The protein below binds the small molecule below.
Small molecule (SMILES): O=P(O)(O)OC[C@@H](O)[C@@H](O)c1cnc[nH]1

Sequence of chain 2.A:
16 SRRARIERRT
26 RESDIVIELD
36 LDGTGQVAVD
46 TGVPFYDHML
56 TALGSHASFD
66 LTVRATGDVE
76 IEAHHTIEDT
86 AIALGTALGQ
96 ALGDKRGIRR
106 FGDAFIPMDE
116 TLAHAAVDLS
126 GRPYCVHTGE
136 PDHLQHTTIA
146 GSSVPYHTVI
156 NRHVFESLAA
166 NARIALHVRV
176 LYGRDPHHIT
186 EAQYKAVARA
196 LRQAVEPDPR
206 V

Sequence of chain 5.A:
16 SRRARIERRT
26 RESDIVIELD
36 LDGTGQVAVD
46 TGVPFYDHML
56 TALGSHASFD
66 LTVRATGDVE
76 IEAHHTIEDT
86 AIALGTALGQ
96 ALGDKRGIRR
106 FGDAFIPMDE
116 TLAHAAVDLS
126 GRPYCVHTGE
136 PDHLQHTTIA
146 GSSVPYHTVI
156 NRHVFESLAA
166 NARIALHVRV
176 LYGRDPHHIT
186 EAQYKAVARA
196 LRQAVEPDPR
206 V

Sequence of chain 21.A:
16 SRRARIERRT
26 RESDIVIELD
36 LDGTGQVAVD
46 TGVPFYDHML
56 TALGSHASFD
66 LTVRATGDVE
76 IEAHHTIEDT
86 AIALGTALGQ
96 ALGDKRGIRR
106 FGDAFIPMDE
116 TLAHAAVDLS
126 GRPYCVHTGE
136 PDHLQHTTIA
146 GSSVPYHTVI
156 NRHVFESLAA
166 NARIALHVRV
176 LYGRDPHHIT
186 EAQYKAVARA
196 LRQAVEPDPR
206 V

Binding-site contacts:
Ligand atom C2 contacts residue GLU27 of chain 21.A at 3.5 Å.
Ligand atom N1 contacts residue MET113 of chain 5.A at 3.5 Å.
Ligand atom P contacts residue LYS190 of chain 5.A at 3.5 Å.
Ligand atom OP5 contacts residue ARG105 of chain 2.A at 3.1 Å (salt-bridge).
Ligand atom N1 contacts residue GLU83 of chain 21.A at 3.1 Å (salt-bridge).
Ligand atom C1 contacts residue GLU27 of chain 21.A at 3.1 Å.
Ligand atom O3 contacts residue HIS80 of chain 21.A at 3.3 Å (h-bond).
Ligand atom C6 contacts residue HIS182 of chain 5.A at 3.6 Å.
Ligand atom N1 contacts residue MN1 of chain 21.C at 2.2 Å.
Ligand atom N2 contacts residue MN1 of chain 5.D at 2.1 Å.
Ligand atom C3 contacts residue MN1 of chain 5.D at 3.0 Å.
Ligand atom C5 contacts residue MET113 of chain 5.A at 3.5 Å (hydrophobic).
Ligand atom O3 contacts residue MN1 of chain 5.D at 2.5 Å.
Ligand atom C4 contacts residue MET113 of chain 5.A at 3.6 Å (hydrophobic).
Ligand atom P contacts residue ARG105 of chain 2.A at 3.6 Å.
Ligand atom C4 contacts residue MN1 of chain 5.D at 2.8 Å.
Ligand atom OP6 contacts residue ARG105 of chain 2.A at 3.3 Å (salt-bridge).
Ligand atom OP5 contacts residue LYS190 of chain 5.A at 2.8 Å (salt-bridge).
Ligand atom O2 contacts residue GLU27 of chain 21.A at 3.1 Å (salt-bridge).
Ligand atom OP6 contacts residue ARG127 of chain 2.A at 3.1 Å (salt-bridge).
Ligand atom C3 contacts residue HIS80 of chain 21.A at 3.2 Å.
Ligand atom C6 contacts residue MN1 of chain 21.C at 3.0 Å.
Ligand atom OP6 contacts residue LYS190 of chain 5.A at 3.4 Å (salt-bridge).
Ligand atom N1 contacts residue HIS79 of chain 21.A at 3.2 Å (h-bond).
Ligand atom C4 contacts residue HIS80 of chain 21.A at 3.2 Å.
Ligand atom C5 contacts residue GLU83 of chain 21.A at 3.4 Å.
Ligand atom C5 contacts residue MN1 of chain 21.C at 3.3 Å.
Ligand atom C3 contacts residue GLU27 of chain 21.A at 3.6 Å.
Ligand atom O3 contacts residue GLU186 of chain 5.A at 2.7 Å (salt-bridge).
Ligand atom C6 contacts residue HIS183 of chain 5.A at 3.5 Å.
Ligand atom C6 contacts residue HIS79 of chain 21.A at 3.0 Å.
Ligand atom N1 contacts residue HIS183 of chain 5.A at 3.3 Å (h-bond).
Ligand atom N2 contacts residue HIS182 of chain 5.A at 3.2 Å (h-bond).
Ligand atom C6 contacts residue MET113 of chain 5.A at 3.5 Å (hydrophobic).
Ligand atom N2 contacts residue HIS80 of chain 21.A at 2.9 Å (h-bond).
Ligand atom C6 contacts residue MN1 of chain 5.D at 3.4 Å.
Ligand atom OP1 contacts residue LYS190 of chain 5.A at 3.7 Å.
Ligand atom O3 contacts residue HIS53 of chain 5.A at 3.4 Å (h-bond).
Ligand atom N2 contacts residue MET113 of chain 5.A at 3.6 Å.
Ligand atom N2 contacts residue GLU186 of chain 5.A at 3.1 Å (salt-bridge).